This small molecule binds to this protein.
Small molecule (SMILES): O[C@@H]1[C@@H](O)[C@H](O)OC[C@H]1O

Binding-site contacts:
Ligand atom C5 contacts residue ASP96 of chain 1.J at 3.6 Å.
Ligand atom O3 contacts residue SER233 of chain 1.I at 4.4 Å.
Ligand atom C4 contacts residue TYR47 of chain 1.J at 3.7 Å (hydrophobic).
Ligand atom C2 contacts residue SER233 of chain 1.I at 4.2 Å.
Ligand atom O1 contacts residue THR306 of chain 1.G at 4.4 Å.
Ligand atom C3 contacts residue SER233 of chain 1.I at 4.1 Å.
Ligand atom O4 contacts residue ASP96 of chain 1.J at 3.0 Å (salt-bridge).
Ligand atom O4 contacts residue PHE72 of chain 1.J at 3.7 Å.
Ligand atom C4 contacts residue ASP96 of chain 1.J at 3.9 Å.
Ligand atom C4 contacts residue PHE72 of chain 1.J at 4.0 Å (hydrophobic).
Ligand atom O5 contacts residue ILE99 of chain 1.J at 4.3 Å.
Ligand atom O2 contacts residue SER233 of chain 1.I at 3.3 Å (h-bond).
Ligand atom O2 contacts residue ASP234 of chain 1.I at 3.7 Å.
Ligand atom C2 contacts residue TYR47 of chain 1.J at 3.7 Å (hydrophobic).
Ligand atom C3 contacts residue TYR47 of chain 1.J at 4.3 Å (hydrophobic).
Ligand atom O3 contacts residue ASP96 of chain 1.J at 3.7 Å.
Ligand atom C1 contacts residue ASP96 of chain 1.J at 4.5 Å.
Ligand atom C5 contacts residue TYR47 of chain 1.J at 3.4 Å (hydrophobic).
Ligand atom C5 contacts residue ILE99 of chain 1.J at 3.9 Å (hydrophobic).
Ligand atom C3 contacts residue ASP96 of chain 1.J at 3.6 Å.
Ligand atom O1 contacts residue TYR47 of chain 1.J at 3.5 Å (h-bond).
Ligand atom C5 contacts residue PHE72 of chain 1.J at 3.8 Å (hydrophobic).
Ligand atom O3 contacts residue ASP234 of chain 1.I at 3.9 Å.
Ligand atom O5 contacts residue TYR47 of chain 1.J at 2.6 Å (h-bond).
Ligand atom C1 contacts residue TYR47 of chain 1.J at 3.4 Å (hydrophobic).
Ligand atom O4 contacts residue GLY97 of chain 1.J at 3.9 Å.

Sequence of chain 1.I:
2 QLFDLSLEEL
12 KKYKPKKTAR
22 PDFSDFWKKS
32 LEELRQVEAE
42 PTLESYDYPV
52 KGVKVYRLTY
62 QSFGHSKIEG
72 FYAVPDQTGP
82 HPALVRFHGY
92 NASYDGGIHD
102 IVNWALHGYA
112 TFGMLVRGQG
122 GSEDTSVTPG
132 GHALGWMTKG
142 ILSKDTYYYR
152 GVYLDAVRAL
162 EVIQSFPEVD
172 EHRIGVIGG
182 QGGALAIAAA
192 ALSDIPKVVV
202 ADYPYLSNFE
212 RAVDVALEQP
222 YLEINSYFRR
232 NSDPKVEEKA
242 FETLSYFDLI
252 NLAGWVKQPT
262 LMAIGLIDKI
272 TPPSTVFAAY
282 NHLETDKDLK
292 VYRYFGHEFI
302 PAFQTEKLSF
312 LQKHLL

Sequence of chain 1.G:
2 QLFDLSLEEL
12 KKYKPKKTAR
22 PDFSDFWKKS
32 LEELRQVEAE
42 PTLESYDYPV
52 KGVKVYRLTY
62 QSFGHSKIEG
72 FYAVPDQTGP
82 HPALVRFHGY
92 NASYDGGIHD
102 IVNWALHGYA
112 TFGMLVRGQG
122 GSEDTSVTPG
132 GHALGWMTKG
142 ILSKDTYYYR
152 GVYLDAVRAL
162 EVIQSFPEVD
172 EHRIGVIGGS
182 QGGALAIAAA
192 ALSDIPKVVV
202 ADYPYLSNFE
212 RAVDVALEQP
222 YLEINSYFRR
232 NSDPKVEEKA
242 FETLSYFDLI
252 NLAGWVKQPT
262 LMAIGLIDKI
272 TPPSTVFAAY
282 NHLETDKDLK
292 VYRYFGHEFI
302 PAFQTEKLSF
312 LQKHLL

Sequence of chain 1.J:
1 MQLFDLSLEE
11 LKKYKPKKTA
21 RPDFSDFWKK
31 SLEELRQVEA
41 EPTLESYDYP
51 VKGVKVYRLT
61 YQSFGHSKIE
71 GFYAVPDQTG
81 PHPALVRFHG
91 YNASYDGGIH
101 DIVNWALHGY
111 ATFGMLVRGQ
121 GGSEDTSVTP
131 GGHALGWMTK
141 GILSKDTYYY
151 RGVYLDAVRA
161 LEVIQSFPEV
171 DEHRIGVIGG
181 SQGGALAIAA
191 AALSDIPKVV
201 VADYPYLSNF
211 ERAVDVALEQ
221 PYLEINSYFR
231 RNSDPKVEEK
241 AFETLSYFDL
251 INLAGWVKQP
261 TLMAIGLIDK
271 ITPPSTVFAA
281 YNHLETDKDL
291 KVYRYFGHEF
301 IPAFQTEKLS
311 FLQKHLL